Sequence of chain 1.A:
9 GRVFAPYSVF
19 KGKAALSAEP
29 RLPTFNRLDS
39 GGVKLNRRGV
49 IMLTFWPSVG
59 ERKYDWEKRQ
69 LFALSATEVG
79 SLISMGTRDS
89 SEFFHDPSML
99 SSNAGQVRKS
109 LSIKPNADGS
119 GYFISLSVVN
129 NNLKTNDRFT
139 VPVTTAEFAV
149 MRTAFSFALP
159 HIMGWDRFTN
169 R

A protein and the small-molecule ligand that binds it are described below.
Small molecule (SMILES): Cc1cn([C@H]2C[C@H](O[P](=O)(O)OC[C@H]3O[C@@H](n4cc(C)c(=O)[nH]c4=O)C[C@@H]3O[P](=O)(O)OC[C@H]3O[C@@H](n4cc(C)c(=O)[nH]c4=O)C[C@@H]3O)[C@@H](CO[P](=O)(O)O[C@H]3C[C@H](n4cc(C)c(=O)[nH]c4=O)O[C@@H]3CO[P](=O)(O)O[C@H]3C[C@H](n4cc(C)c(=O)[nH]c4=O)O[C@@H]3CO[P](=O)(O)O[C@H]3C[C@H](n4cc(C)c(=O)[nH]c4=O)O[C@@H]3CO[P](=O)(O)O[C@H]3C[C@H](n4cc(C)c(=O)[nH]c4=O)O[C@@H]3CO[P](=O)(O)O[C@H]3C[C@H](n4cc(C)c(=O)[nH]c4=O)O[C@@H]3CO[P](=O)(O)O[C@H]3C[C@H](n4cc(C)c(=O)[nH]c4=O)O[C@@H]3COP(=O)=O)O2)c(=O)[nH]c1=O

Sequence of chain 4.A:
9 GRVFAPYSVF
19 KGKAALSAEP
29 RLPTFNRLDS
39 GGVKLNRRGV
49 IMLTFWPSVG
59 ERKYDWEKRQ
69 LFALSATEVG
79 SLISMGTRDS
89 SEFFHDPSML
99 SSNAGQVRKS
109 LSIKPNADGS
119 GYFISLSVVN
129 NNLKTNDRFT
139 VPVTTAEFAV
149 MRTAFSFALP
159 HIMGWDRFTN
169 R

Binding-site contacts:
Ligand atom N3 contacts residue PHE12 of chain 1.A at 3.6 Å.
Ligand atom C6 contacts residue TRP64 of chain 1.A at 3.4 Å (hydrophobic).
Ligand atom O2 contacts residue MET97 of chain 4.A at 3.3 Å.
Ligand atom O4' contacts residue TRP54 of chain 1.A at 3.5 Å (h-bond).
Ligand atom C4' contacts residue ASP94 of chain 4.A at 3.6 Å.
Ligand atom OP1 contacts residue LYS61 of chain 1.A at 3.0 Å.
Ligand atom C2 contacts residue PHE12 of chain 1.A at 3.4 Å (hydrophobic).
Ligand atom C1' contacts residue LEU98 of chain 4.A at 3.4 Å (hydrophobic).
Ligand atom C7 contacts residue LEU36 of chain 4.A at 3.4 Å (hydrophobic).
Ligand atom OP1 contacts residue TYR62 of chain 1.A at 2.8 Å (h-bond).
Ligand atom O4' contacts residue TRP64 of chain 1.A at 3.4 Å (h-bond).
Ligand atom O4' contacts residue MET50 of chain 4.A at 3.5 Å.
Ligand atom C6 contacts residue PHE18 of chain 1.A at 3.5 Å (hydrophobic).
Ligand atom N3 contacts residue ARG45 of chain 4.A at 3.5 Å (salt-bridge).
Ligand atom C7 contacts residue SER25 of chain 1.A at 3.4 Å.
Ligand atom C5 contacts residue PHE18 of chain 1.A at 3.4 Å (hydrophobic).
Ligand atom OP1 contacts residue LYS107 of chain 4.A at 2.8 Å (salt-bridge).
Ligand atom N3 contacts residue PHE18 of chain 1.A at 3.5 Å.
Ligand atom O4 contacts residue SER16 of chain 1.A at 3.0 Å (h-bond).
Ligand atom OP1 contacts residue HIS93 of chain 4.A at 2.6 Å (h-bond).
Ligand atom O2 contacts residue ARG60 of chain 1.A at 3.4 Å.
Ligand atom C4 contacts residue PHE18 of chain 1.A at 3.4 Å (hydrophobic).
Ligand atom O2 contacts residue PHE12 of chain 1.A at 2.9 Å.
Ligand atom C6 contacts residue TRP54 of chain 1.A at 3.6 Å (hydrophobic).
Ligand atom O4' contacts residue LEU98 of chain 4.A at 3.4 Å.
Ligand atom O2 contacts residue LEU69 of chain 4.A at 3.5 Å.
Ligand atom C2 contacts residue PHE18 of chain 1.A at 3.5 Å (hydrophobic).
Ligand atom O4' contacts residue ASP94 of chain 4.A at 3.3 Å (salt-bridge).
Ligand atom O2 contacts residue ASP94 of chain 4.A at 3.0 Å (salt-bridge).
Ligand atom C5 contacts residue HIS93 of chain 4.A at 3.5 Å.
Ligand atom OP1 contacts residue ALA71 of chain 4.A at 3.0 Å (h-bond).
Ligand atom OP2 contacts residue LYS107 of chain 4.A at 2.6 Å (salt-bridge).
Ligand atom O3' contacts residue ALA71 of chain 4.A at 3.4 Å.
Ligand atom O3' contacts residue SER38 of chain 4.A at 3.4 Å (h-bond).
Ligand atom C7 contacts residue HIS93 of chain 4.A at 3.5 Å.
Ligand atom O4' contacts residue HIS93 of chain 4.A at 3.6 Å.
Ligand atom N3 contacts residue PHE92 of chain 4.A at 3.3 Å (h-bond).
Ligand atom C5' contacts residue TYR62 of chain 1.A at 3.2 Å (hydrophobic).
Ligand atom C1' contacts residue ASP94 of chain 4.A at 3.2 Å.
Ligand atom O4' contacts residue MET97 of chain 4.A at 3.6 Å (h-bond).